Sequence of chain 18.F:
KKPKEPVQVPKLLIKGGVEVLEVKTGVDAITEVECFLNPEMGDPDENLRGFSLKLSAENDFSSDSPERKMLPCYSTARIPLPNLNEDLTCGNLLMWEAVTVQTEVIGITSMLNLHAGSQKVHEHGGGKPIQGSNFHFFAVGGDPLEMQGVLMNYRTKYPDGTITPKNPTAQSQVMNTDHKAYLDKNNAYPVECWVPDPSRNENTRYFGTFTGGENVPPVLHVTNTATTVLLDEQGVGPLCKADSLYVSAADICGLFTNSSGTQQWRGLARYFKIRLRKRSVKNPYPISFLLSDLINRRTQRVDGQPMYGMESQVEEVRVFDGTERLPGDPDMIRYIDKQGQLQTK

Binding-site contacts:
Ligand atom C11 contacts residue ASN272 of chain 17.F at 3.6 Å.
Ligand atom C11 contacts residue PHE65 of chain 17.F at 4.0 Å (hydrophobic).
Ligand atom O10 contacts residue PHE75 of chain 16.F at 3.9 Å.
Ligand atom O8 contacts residue LYS68 of chain 17.F at 3.1 Å.
Ligand atom C9 contacts residue LYS68 of chain 17.F at 3.6 Å.
Ligand atom C10 contacts residue GLN278 of chain 17.F at 4.1 Å.
Ligand atom C8 contacts residue LYS68 of chain 17.F at 3.5 Å.
Ligand atom O9 contacts residue LYS68 of chain 17.F at 2.5 Å (salt-bridge).
Ligand atom O8 contacts residue GLN278 of chain 17.F at 3.5 Å (h-bond).
Ligand atom O1A contacts residue ASN272 of chain 17.F at 4.1 Å.
Ligand atom O10 contacts residue LEU62 of chain 17.F at 3.2 Å.
Ligand atom C11 contacts residue PHE270 of chain 17.F at 3.9 Å (hydrophobic).
Ligand atom C7 contacts residue GLN278 of chain 17.F at 3.9 Å.
Ligand atom O1A contacts residue SER274 of chain 17.F at 3.8 Å.
Ligand atom C6 contacts residue LYS68 of chain 17.F at 4.0 Å.
Ligand atom O4 contacts residue ASP74 of chain 16.F at 4.0 Å.
Ligand atom N5 contacts residue GLN278 of chain 17.F at 3.9 Å.
Ligand atom O1B contacts residue ASN272 of chain 17.F at 3.4 Å (h-bond).
Ligand atom C11 contacts residue THR276 of chain 17.F at 3.2 Å.
Ligand atom O1B contacts residue LYS68 of chain 17.F at 3.0 Å (salt-bridge).
Ligand atom O1B contacts residue THR276 of chain 17.F at 2.4 Å (h-bond).
Ligand atom C9 contacts residue GLN278 of chain 17.F at 3.3 Å.
Ligand atom C8 contacts residue GLN278 of chain 17.F at 3.7 Å.
Ligand atom C1 contacts residue THR276 of chain 17.F at 3.1 Å.
Ligand atom C10 contacts residue ASN272 of chain 17.F at 3.9 Å.
Ligand atom C11 contacts residue GLN278 of chain 17.F at 3.5 Å.
Ligand atom C11 contacts residue LEU62 of chain 17.F at 3.9 Å (hydrophobic).
Ligand atom N5 contacts residue ASN272 of chain 17.F at 3.2 Å (h-bond).
Ligand atom O1A contacts residue THR276 of chain 17.F at 3.3 Å (h-bond).
Ligand atom O9 contacts residue LEU67 of chain 17.F at 2.3 Å.
Ligand atom O8 contacts residue THR276 of chain 17.F at 3.9 Å.
Ligand atom C10 contacts residue LEU62 of chain 17.F at 3.6 Å (hydrophobic).
Ligand atom C1 contacts residue ASN272 of chain 17.F at 3.9 Å.
Ligand atom C11 contacts residue PHE75 of chain 16.F at 3.5 Å (hydrophobic).
Ligand atom C9 contacts residue LEU67 of chain 17.F at 3.4 Å (hydrophobic).
Ligand atom O9 contacts residue GLN278 of chain 17.F at 4.1 Å.
Ligand atom C11 contacts residue HIS138 of chain 18.F at 3.1 Å.
Ligand atom C6 contacts residue ASN272 of chain 17.F at 3.6 Å.
Ligand atom O7 contacts residue LEU62 of chain 17.F at 3.9 Å.
Ligand atom O8 contacts residue ASN272 of chain 17.F at 3.3 Å (h-bond).

Sequence of chain 17.F:
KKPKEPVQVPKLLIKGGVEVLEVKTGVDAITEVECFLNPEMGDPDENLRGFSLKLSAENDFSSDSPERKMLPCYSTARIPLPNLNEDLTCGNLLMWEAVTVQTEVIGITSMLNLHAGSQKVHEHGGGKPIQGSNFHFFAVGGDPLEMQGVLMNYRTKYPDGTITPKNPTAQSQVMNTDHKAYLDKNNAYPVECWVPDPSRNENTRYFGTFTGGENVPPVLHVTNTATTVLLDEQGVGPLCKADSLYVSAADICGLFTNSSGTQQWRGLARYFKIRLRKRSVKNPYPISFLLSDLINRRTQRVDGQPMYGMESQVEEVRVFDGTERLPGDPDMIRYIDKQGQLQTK

This small molecule binds to this protein.
Small molecule (SMILES): CC(=O)N[C@H]1[C@H]([C@H](O)[C@H](O)CO)O[C@@](O[C@H](CO)[C@@H](O)[C@@H]2O[C@@H](C(=O)O)C[C@H](O)[C@H]2NC(C)=O)(C(=O)O)C[C@@H]1O

Sequence of chain 16.F:
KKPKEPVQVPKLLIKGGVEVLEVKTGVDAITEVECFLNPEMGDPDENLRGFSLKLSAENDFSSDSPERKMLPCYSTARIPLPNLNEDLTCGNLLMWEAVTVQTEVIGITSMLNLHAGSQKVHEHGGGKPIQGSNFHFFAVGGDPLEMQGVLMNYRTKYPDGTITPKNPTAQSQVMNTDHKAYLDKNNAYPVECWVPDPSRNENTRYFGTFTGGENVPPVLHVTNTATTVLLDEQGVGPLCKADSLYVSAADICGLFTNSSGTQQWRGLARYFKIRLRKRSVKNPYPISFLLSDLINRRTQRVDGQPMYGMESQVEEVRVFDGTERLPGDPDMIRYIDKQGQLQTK